Sequence of chain 1.A:
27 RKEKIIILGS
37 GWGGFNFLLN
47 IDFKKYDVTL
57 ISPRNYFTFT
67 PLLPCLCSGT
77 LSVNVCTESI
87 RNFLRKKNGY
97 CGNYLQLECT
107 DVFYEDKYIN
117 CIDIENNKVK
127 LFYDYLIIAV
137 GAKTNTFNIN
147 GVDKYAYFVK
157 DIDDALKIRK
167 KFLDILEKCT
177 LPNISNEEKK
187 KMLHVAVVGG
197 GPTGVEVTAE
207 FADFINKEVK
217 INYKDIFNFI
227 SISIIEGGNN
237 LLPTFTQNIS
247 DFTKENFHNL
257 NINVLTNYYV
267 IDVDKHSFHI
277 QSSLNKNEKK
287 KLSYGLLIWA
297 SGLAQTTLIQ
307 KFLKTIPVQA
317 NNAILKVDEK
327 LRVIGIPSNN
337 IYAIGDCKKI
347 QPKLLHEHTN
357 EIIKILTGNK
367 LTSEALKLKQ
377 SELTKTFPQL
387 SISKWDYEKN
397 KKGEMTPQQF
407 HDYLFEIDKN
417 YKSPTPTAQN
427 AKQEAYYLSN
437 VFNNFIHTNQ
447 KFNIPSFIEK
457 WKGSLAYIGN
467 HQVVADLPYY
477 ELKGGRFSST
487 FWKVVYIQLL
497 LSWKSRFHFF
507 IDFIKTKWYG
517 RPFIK

This small molecule binds to this protein.
Small molecule (SMILES): COCCOCCOCCOc1ccc(C(C)(C)CC(C)(C)C)cc1

Binding-site contacts:
Ligand atom C17 contacts residue ARG502 of chain 1.A at 3.8 Å.
Ligand atom C23 contacts residue LEU497 of chain 1.A at 3.9 Å (hydrophobic).
Ligand atom O24 contacts residue TRP499 of chain 1.A at 3.7 Å.
Ligand atom C7 contacts residue TRT1 of chain 1.T at 3.8 Å.
Ligand atom C9 contacts residue TRP499 of chain 1.A at 4.4 Å (hydrophobic).
Ligand atom C4 contacts residue ILE493 of chain 1.A at 3.9 Å (hydrophobic).
Ligand atom O21 contacts residue ARG502 of chain 1.A at 3.0 Å (salt-bridge).
Ligand atom O18 contacts residue GLN494 of chain 1.A at 4.0 Å.
Ligand atom O15 contacts residue ARG502 of chain 1.A at 3.2 Å (salt-bridge).
Ligand atom C11 contacts residue GLN494 of chain 1.A at 4.1 Å.
Ligand atom C20 contacts residue ARG502 of chain 1.A at 3.3 Å.
Ligand atom C23 contacts residue SER498 of chain 1.A at 4.1 Å.
Ligand atom C22 contacts residue LEU497 of chain 1.A at 3.8 Å (hydrophobic).
Ligand atom C16 contacts residue ARG502 of chain 1.A at 4.1 Å.
Ligand atom C19 contacts residue ARG502 of chain 1.A at 3.6 Å.
Ligand atom C22 contacts residue ARG502 of chain 1.A at 3.7 Å.
Ligand atom C11 contacts residue ARG502 of chain 1.A at 3.5 Å.
Ligand atom C10 contacts residue TRP499 of chain 1.A at 4.1 Å (hydrophobic).
Ligand atom C12 contacts residue GLN494 of chain 1.A at 4.1 Å.
Ligand atom C4 contacts residue GLN494 of chain 1.A at 3.8 Å.
Ligand atom C11 contacts residue TRP499 of chain 1.A at 4.2 Å (hydrophobic).
Ligand atom C23 contacts residue ARG502 of chain 1.A at 4.0 Å.
Ligand atom C11 contacts residue ILE493 of chain 1.A at 3.9 Å (hydrophobic).
Ligand atom O15 contacts residue GLN494 of chain 1.A at 4.0 Å.
Ligand atom C12 contacts residue ARG502 of chain 1.A at 3.6 Å.
Ligand atom C17 contacts residue GLN494 of chain 1.A at 4.1 Å.
Ligand atom C10 contacts residue ILE493 of chain 1.A at 4.3 Å (hydrophobic).
Ligand atom C10 contacts residue ARG502 of chain 1.A at 4.2 Å.
Ligand atom C12 contacts residue TRP499 of chain 1.A at 4.3 Å (hydrophobic).
Ligand atom C23 contacts residue TRP499 of chain 1.A at 4.1 Å (hydrophobic).
Ligand atom C7 contacts residue ILE493 of chain 1.A at 4.3 Å (hydrophobic).
Ligand atom O18 contacts residue ARG502 of chain 1.A at 2.8 Å (salt-bridge).
Ligand atom C25 contacts residue TRP499 of chain 1.A at 3.7 Å (hydrophobic).
Ligand atom C13 contacts residue TRP499 of chain 1.A at 4.5 Å (hydrophobic).